Binding-site contacts:
Ligand atom C02 contacts residue PRO269 of chain 1.A at 3.9 Å (hydrophobic).
Ligand atom C16 contacts residue GLN182 of chain 1.A at 3.9 Å.
Ligand atom C06 contacts residue GLU296 of chain 1.A at 3.4 Å.
Ligand atom C24 contacts residue ARG307 of chain 1.A at 3.9 Å.
Ligand atom N02 contacts residue GLU296 of chain 1.A at 2.7 Å (salt-bridge).
Ligand atom C27 contacts residue ARG307 of chain 1.A at 3.8 Å.
Ligand atom C12 contacts residue HEM1 of chain 1.C at 4.0 Å.
Ligand atom C07 contacts residue GLY290 of chain 1.A at 3.9 Å.
Ligand atom C14 contacts residue HEM1 of chain 1.C at 3.0 Å.
Ligand atom C08 contacts residue GLU296 of chain 1.A at 3.3 Å.
Ligand atom N01 contacts residue GLU296 of chain 1.A at 2.6 Å (salt-bridge).
Ligand atom C05 contacts residue VAL271 of chain 1.A at 3.4 Å (hydrophobic).
Ligand atom N02 contacts residue HEM1 of chain 1.C at 3.4 Å.
Ligand atom C29 contacts residue SER306 of chain 1.A at 3.9 Å.
Ligand atom C03 contacts residue PRO269 of chain 1.A at 4.0 Å (hydrophobic).
Ligand atom C03 contacts residue HEM1 of chain 1.C at 3.3 Å.
Ligand atom N02 contacts residue TYR292 of chain 1.A at 3.8 Å.
Ligand atom C02 contacts residue TRP291 of chain 1.A at 4.0 Å (hydrophobic).
Ligand atom C09 contacts residue VAL271 of chain 1.A at 3.8 Å (hydrophobic).
Ligand atom C25 contacts residue ARG307 of chain 1.A at 3.3 Å.
Ligand atom C26 contacts residue ARG185 of chain 1.A at 3.8 Å.
Ligand atom C26 contacts residue GLN182 of chain 1.A at 3.8 Å.
Ligand atom N02 contacts residue MET293 of chain 1.A at 4.1 Å.
Ligand atom C07 contacts residue HEM1 of chain 1.C at 3.6 Å.
Ligand atom C04 contacts residue HEM1 of chain 1.C at 4.0 Å.
Ligand atom C07 contacts residue PRO269 of chain 1.A at 4.0 Å (hydrophobic).
Ligand atom C13 contacts residue VAL271 of chain 1.A at 4.0 Å (hydrophobic).
Ligand atom N01 contacts residue PRO269 of chain 1.A at 4.0 Å.
Ligand atom C08 contacts residue HEM1 of chain 1.C at 3.9 Å.
Ligand atom C02 contacts residue GLU296 of chain 1.A at 3.5 Å.
Ligand atom C02 contacts residue HEM1 of chain 1.C at 3.7 Å.
Ligand atom C13 contacts residue HEM1 of chain 1.C at 3.5 Å.
Ligand atom C12 contacts residue VAL271 of chain 1.A at 3.2 Å (hydrophobic).
Ligand atom C07 contacts residue PHE288 of chain 1.A at 3.6 Å (hydrophobic).
Ligand atom C09 contacts residue HEM1 of chain 1.C at 3.4 Å.
Ligand atom N02 contacts residue TRP291 of chain 1.A at 2.9 Å (h-bond).
Ligand atom N11 contacts residue VAL271 of chain 1.A at 4.0 Å.
Ligand atom C25 contacts residue ARG185 of chain 1.A at 3.4 Å.
Ligand atom N02 contacts residue PRO269 of chain 1.A at 4.0 Å.
Ligand atom C15 contacts residue GLN182 of chain 1.A at 3.8 Å.

Sequence of chain 1.B:
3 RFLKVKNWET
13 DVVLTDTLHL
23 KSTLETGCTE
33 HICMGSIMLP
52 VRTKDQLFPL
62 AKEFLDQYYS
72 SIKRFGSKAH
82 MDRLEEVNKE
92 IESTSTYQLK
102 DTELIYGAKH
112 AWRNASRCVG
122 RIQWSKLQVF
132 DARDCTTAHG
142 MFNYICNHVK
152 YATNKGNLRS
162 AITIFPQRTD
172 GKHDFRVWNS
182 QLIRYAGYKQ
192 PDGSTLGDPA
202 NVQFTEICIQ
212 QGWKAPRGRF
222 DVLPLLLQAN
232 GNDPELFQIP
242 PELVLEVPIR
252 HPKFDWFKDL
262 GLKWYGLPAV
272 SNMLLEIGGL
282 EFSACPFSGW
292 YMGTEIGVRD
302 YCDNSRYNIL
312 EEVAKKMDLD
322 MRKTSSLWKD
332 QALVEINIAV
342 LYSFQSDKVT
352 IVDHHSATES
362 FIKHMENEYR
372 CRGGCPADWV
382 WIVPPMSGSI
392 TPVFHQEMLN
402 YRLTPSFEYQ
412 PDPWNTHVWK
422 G

A small-molecule ligand and the protein it binds are described below.
Small molecule (SMILES): CNCc1ccc(-c2cncc(CCc3cc(C)cc(N)n3)c2)cc1

Sequence of chain 1.A:
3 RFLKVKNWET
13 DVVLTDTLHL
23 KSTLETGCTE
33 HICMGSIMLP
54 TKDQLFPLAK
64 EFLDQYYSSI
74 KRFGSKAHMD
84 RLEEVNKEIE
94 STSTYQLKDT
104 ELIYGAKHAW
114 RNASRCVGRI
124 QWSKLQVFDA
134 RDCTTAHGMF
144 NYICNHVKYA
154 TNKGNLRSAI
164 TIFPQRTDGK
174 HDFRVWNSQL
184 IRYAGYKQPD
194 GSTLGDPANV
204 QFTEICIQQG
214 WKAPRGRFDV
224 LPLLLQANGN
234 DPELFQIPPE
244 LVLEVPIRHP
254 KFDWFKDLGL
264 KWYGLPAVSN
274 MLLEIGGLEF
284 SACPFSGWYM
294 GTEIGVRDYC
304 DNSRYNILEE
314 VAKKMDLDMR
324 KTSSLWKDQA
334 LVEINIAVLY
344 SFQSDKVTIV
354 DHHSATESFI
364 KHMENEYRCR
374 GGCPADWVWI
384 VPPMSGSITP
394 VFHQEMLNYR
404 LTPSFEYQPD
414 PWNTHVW